The protein below binds the small molecule below.
Small molecule (SMILES): C[C@H]1OC(C)(C)O[C@H]1[C@H](O)CNCCCn1cc(CNc2ccc(S(N)(=O)=O)cc2)nn1

Sequence of chain 1.A:
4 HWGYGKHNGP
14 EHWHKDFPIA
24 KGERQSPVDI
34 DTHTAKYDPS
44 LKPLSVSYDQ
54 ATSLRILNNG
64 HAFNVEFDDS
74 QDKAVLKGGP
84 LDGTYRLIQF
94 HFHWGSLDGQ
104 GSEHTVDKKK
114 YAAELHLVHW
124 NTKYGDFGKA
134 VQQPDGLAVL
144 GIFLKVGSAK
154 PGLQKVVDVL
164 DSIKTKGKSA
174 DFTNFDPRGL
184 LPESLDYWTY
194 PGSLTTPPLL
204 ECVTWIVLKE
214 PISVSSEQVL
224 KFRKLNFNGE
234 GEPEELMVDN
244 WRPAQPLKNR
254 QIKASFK

Binding-site contacts:
Ligand atom C7 contacts residue VAL134 of chain 1.A at 3.9 Å (hydrophobic).
Ligand atom N8 contacts residue PRO201 of chain 1.A at 4.0 Å.
Ligand atom S17 contacts residue HIS94 of chain 1.A at 3.9 Å.
Ligand atom C21 contacts residue GOL1 of chain 1.B at 3.9 Å.
Ligand atom S17 contacts residue THR198 of chain 1.A at 3.9 Å.
Ligand atom C14 contacts residue LEU197 of chain 1.A at 3.9 Å (hydrophobic).
Ligand atom C13 contacts residue GOL1 of chain 1.B at 3.5 Å.
Ligand atom N19 contacts residue THR198 of chain 1.A at 2.9 Å (h-bond).
Ligand atom O20 contacts residue THR198 of chain 1.A at 2.9 Å (h-bond).
Ligand atom N19 contacts residue HIS96 of chain 1.A at 3.3 Å (h-bond).
Ligand atom C9 contacts residue PHE130 of chain 1.A at 3.8 Å (hydrophobic).
Ligand atom O18 contacts residue ZN1 of chain 1.C at 3.0 Å.
Ligand atom C15 contacts residue GOL1 of chain 1.B at 3.7 Å.
Ligand atom C22 contacts residue LEU197 of chain 1.A at 4.0 Å (hydrophobic).
Ligand atom C15 contacts residue HIS94 of chain 1.A at 4.0 Å.
Ligand atom S17 contacts residue ZN1 of chain 1.C at 3.0 Å.
Ligand atom O18 contacts residue HIS119 of chain 1.A at 3.4 Å (h-bond).
Ligand atom C21 contacts residue THR199 of chain 1.A at 3.4 Å.
Ligand atom N19 contacts residue HIS119 of chain 1.A at 3.4 Å (h-bond).
Ligand atom C14 contacts residue GOL1 of chain 1.B at 3.5 Å.
Ligand atom C16 contacts residue GOL1 of chain 1.B at 3.9 Å.
Ligand atom N24 contacts residue PRO201 of chain 1.A at 3.5 Å.
Ligand atom C21 contacts residue LEU197 of chain 1.A at 3.8 Å (hydrophobic).
Ligand atom O18 contacts residue VAL142 of chain 1.A at 3.8 Å.
Ligand atom O18 contacts residue VAL121 of chain 1.A at 3.9 Å.
Ligand atom N19 contacts residue ZN1 of chain 1.C at 1.9 Å.
Ligand atom C16 contacts residue LEU197 of chain 1.A at 3.9 Å (hydrophobic).
Ligand atom C14 contacts residue GLN92 of chain 1.A at 3.8 Å.
Ligand atom C15 contacts residue VAL121 of chain 1.A at 3.8 Å (hydrophobic).
Ligand atom C15 contacts residue LEU197 of chain 1.A at 3.9 Å (hydrophobic).
Ligand atom N19 contacts residue HIS94 of chain 1.A at 3.2 Å (h-bond).
Ligand atom O20 contacts residue LEU197 of chain 1.A at 3.4 Å.
Ligand atom C10 contacts residue PRO201 of chain 1.A at 4.0 Å (hydrophobic).
Ligand atom N23 contacts residue PRO201 of chain 1.A at 3.5 Å.
Ligand atom C13 contacts residue LEU197 of chain 1.A at 4.0 Å (hydrophobic).
Ligand atom C22 contacts residue GOL1 of chain 1.B at 3.7 Å.
Ligand atom O18 contacts residue HIS94 of chain 1.A at 3.3 Å.
Ligand atom C22 contacts residue THR199 of chain 1.A at 3.3 Å.
Ligand atom S17 contacts residue HIS119 of chain 1.A at 3.9 Å.
Ligand atom O20 contacts residue TRP208 of chain 1.A at 3.5 Å.